Binding-site contacts:
Ligand atom C3 contacts residue GLU38 of chain 1.A at 3.7 Å.
Ligand atom O8 contacts residue ARG212 of chain 1.A at 3.6 Å.
Ligand atom C9 contacts residue GLU196 of chain 1.A at 3.4 Å.
Ligand atom O6 contacts residue GLU197 of chain 1.A at 3.6 Å (salt-bridge).
Ligand atom C3 contacts residue ASP70 of chain 1.A at 3.6 Å.
Ligand atom C4 contacts residue GLU38 of chain 1.A at 3.7 Å.
Ligand atom C2 contacts residue TYR326 of chain 1.A at 3.1 Å (hydrophobic).
Ligand atom O1B contacts residue ARG292 of chain 1.A at 3.0 Å (salt-bridge).
Ligand atom O8 contacts residue GLU197 of chain 1.A at 3.7 Å.
Ligand atom O6 contacts residue ARG212 of chain 1.A at 3.4 Å (salt-bridge).
Ligand atom O7 contacts residue ASP70 of chain 1.A at 3.8 Å.
Ligand atom O2 contacts residue ASP70 of chain 1.A at 2.6 Å (salt-bridge).
Ligand atom O1B contacts residue TYR326 of chain 1.A at 3.5 Å (h-bond).
Ligand atom O1A contacts residue TYR326 of chain 1.A at 3.3 Å (h-bond).
Ligand atom C4 contacts residue TYR326 of chain 1.A at 3.5 Å (hydrophobic).
Ligand atom O8 contacts residue GLU196 of chain 1.A at 2.6 Å (salt-bridge).
Ligand atom C1 contacts residue TYR326 of chain 1.A at 3.0 Å (hydrophobic).
Ligand atom C3 contacts residue TYR326 of chain 1.A at 3.2 Å (hydrophobic).
Ligand atom C8 contacts residue ARG212 of chain 1.A at 3.7 Å.
Ligand atom C5 contacts residue ASP70 of chain 1.A at 3.7 Å.
Ligand atom C9 contacts residue ASN214 of chain 1.A at 3.6 Å.
Ligand atom C8 contacts residue GLU196 of chain 1.A at 3.5 Å.
Ligand atom C3 contacts residue ARG37 of chain 1.A at 3.8 Å.
Ligand atom O9 contacts residue ARG144 of chain 1.A at 3.4 Å (salt-bridge).
Ligand atom C6 contacts residue TYR326 of chain 1.A at 3.7 Å (hydrophobic).
Ligand atom C6 contacts residue GLU197 of chain 1.A at 3.6 Å.
Ligand atom O1B contacts residue ARG37 of chain 1.A at 2.9 Å (salt-bridge).
Ligand atom O10 contacts residue ASP70 of chain 1.A at 3.6 Å.
Ligand atom O1A contacts residue ARG292 of chain 1.A at 2.8 Å (salt-bridge).
Ligand atom O1A contacts residue TYR268 of chain 1.A at 3.6 Å (h-bond).
Ligand atom O4 contacts residue ASP70 of chain 1.A at 3.5 Å.
Ligand atom C1 contacts residue ARG292 of chain 1.A at 3.6 Å.
Ligand atom O9 contacts residue ALA166 of chain 1.A at 3.7 Å.
Ligand atom C9 contacts residue ALA166 of chain 1.A at 3.8 Å (hydrophobic).
Ligand atom O10 contacts residue ARG71 of chain 1.A at 2.8 Å (salt-bridge).
Ligand atom C2 contacts residue ASP70 of chain 1.A at 3.7 Å.
Ligand atom O9 contacts residue GLU196 of chain 1.A at 2.6 Å (salt-bridge).
Ligand atom O4 contacts residue GLU38 of chain 1.A at 3.2 Å (salt-bridge).
Ligand atom O6 contacts residue TYR326 of chain 1.A at 2.8 Å (h-bond).
Ligand atom O1A contacts residue ARG212 of chain 1.A at 3.0 Å (salt-bridge).

A small-molecule ligand and the protein it binds are described below.
Small molecule (SMILES): CC(=O)N[C@H]1[C@H]([C@H](O)[C@H](O)CO)O[C@@](O)(C(=O)O)C[C@@H]1O

Sequence of chain 1.A:
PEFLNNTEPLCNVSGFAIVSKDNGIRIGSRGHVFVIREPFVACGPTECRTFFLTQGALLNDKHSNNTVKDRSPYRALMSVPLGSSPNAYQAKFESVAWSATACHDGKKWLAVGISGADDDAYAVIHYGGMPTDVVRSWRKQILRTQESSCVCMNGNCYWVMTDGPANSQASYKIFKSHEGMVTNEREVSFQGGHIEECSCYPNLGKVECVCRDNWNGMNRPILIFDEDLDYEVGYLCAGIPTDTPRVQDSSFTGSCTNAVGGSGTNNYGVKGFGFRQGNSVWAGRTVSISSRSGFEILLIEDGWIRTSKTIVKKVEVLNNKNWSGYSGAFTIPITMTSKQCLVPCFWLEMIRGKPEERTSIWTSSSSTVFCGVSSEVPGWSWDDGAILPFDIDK